Binding-site contacts:
Ligand atom O5 contacts residue LEU92 of chain 2.B at 4.0 Å.
Ligand atom C2 contacts residue ASN75 of chain 2.B at 2.5 Å.
Ligand atom C7 contacts residue ASN75 of chain 2.B at 3.4 Å.
Ligand atom O6 contacts residue MET107 of chain 2.B at 3.8 Å.
Ligand atom C5 contacts residue ASN75 of chain 2.B at 3.7 Å.
Ligand atom O5 contacts residue ASN75 of chain 2.B at 2.4 Å (h-bond).
Ligand atom C6 contacts residue MET107 of chain 2.B at 3.5 Å (hydrophobic).
Ligand atom C4 contacts residue ASN75 of chain 2.B at 4.3 Å.
Ligand atom O5 contacts residue MET107 of chain 2.B at 4.0 Å.
Ligand atom N2 contacts residue ASN75 of chain 2.B at 2.9 Å (h-bond).
Ligand atom C1 contacts residue ASN75 of chain 2.B at 1.4 Å.
Ligand atom C5 contacts residue MET107 of chain 2.B at 4.3 Å (hydrophobic).
Ligand atom C3 contacts residue ASN75 of chain 2.B at 3.8 Å.
Ligand atom O7 contacts residue ASN75 of chain 2.B at 3.4 Å (h-bond).
Ligand atom C1 contacts residue LEU92 of chain 2.B at 4.0 Å (hydrophobic).
Ligand atom O7 contacts residue HIS74 of chain 2.B at 4.5 Å.

The protein below binds the small molecule below.
Small molecule (SMILES): CC(=O)N[C@@H]1[C@@H](O)[C@H](O)[C@@H](CO)O[C@H]1O

Sequence of chain 2.B:
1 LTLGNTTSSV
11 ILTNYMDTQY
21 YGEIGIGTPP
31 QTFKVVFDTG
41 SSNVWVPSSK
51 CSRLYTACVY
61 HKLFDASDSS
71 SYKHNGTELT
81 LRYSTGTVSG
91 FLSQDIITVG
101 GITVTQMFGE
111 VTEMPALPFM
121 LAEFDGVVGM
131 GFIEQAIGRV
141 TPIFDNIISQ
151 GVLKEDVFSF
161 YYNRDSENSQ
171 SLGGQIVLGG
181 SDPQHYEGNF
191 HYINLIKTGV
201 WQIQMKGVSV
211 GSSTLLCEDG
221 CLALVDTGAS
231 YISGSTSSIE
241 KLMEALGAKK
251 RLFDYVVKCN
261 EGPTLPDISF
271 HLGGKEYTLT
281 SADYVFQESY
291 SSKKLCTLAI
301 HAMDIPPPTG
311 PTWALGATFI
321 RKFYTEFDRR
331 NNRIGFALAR